Binding-site contacts:
Ligand atom C8 contacts residue ASN201 of chain 3.A at 3.5 Å.
Ligand atom C7 contacts residue HIS208 of chain 3.A at 3.9 Å.
Ligand atom O10 contacts residue FE1 of chain 3.G at 3.7 Å.
Ligand atom C5 contacts residue LEU307 of chain 3.A at 4.5 Å (hydrophobic).
Ligand atom C3 contacts residue VAL209 of chain 3.A at 4.0 Å (hydrophobic).
Ligand atom C2 contacts residue HIS295 of chain 3.A at 3.7 Å.
Ligand atom C6 contacts residue LEU307 of chain 3.A at 4.1 Å (hydrophobic).
Ligand atom C5 contacts residue VAL209 of chain 3.A at 3.9 Å (hydrophobic).
Ligand atom C7 contacts residue ASN201 of chain 3.A at 4.3 Å.
Ligand atom C3 contacts residue HIS295 of chain 3.A at 4.0 Å.
Ligand atom C8 contacts residue PHE202 of chain 3.A at 4.1 Å (hydrophobic).
Ligand atom C8 contacts residue ASP205 of chain 3.A at 3.9 Å.
Ligand atom C6 contacts residue VAL209 of chain 3.A at 4.0 Å (hydrophobic).
Ligand atom C7 contacts residue FE1 of chain 3.G at 4.3 Å.
Ligand atom C2 contacts residue VAL209 of chain 3.A at 4.2 Å (hydrophobic).
Ligand atom C8 contacts residue ASN297 of chain 3.A at 4.4 Å.
Ligand atom C5 contacts residue ASN297 of chain 3.A at 3.9 Å.
Ligand atom C2 contacts residue PHE224 of chain 3.A at 4.4 Å (hydrophobic).
Ligand atom O10 contacts residue LEU307 of chain 3.A at 4.2 Å.
Ligand atom C8 contacts residue LEU307 of chain 3.A at 4.5 Å (hydrophobic).
Ligand atom O10 contacts residue ASN201 of chain 3.A at 4.2 Å.
Ligand atom C1 contacts residue LEU307 of chain 3.A at 4.3 Å (hydrophobic).
Ligand atom C4 contacts residue ASP205 of chain 3.A at 4.5 Å.
Ligand atom C9 contacts residue ASN297 of chain 3.A at 3.5 Å.
Ligand atom C9 contacts residue HIS208 of chain 3.A at 4.0 Å.
Ligand atom C4 contacts residue ASN297 of chain 3.A at 3.7 Å.
Ligand atom O10 contacts residue HIS208 of chain 3.A at 4.3 Å.
Ligand atom C1 contacts residue HIS295 of chain 3.A at 4.2 Å.
Ligand atom C7 contacts residue LEU307 of chain 3.A at 4.1 Å (hydrophobic).
Ligand atom C9 contacts residue ASP205 of chain 3.A at 3.2 Å.
Ligand atom C5 contacts residue ASP205 of chain 3.A at 4.0 Å.
Ligand atom C8 contacts residue HIS208 of chain 3.A at 3.6 Å.
Ligand atom C1 contacts residue VAL209 of chain 3.A at 4.2 Å (hydrophobic).
Ligand atom C9 contacts residue ASN201 of chain 3.A at 3.8 Å.
Ligand atom C4 contacts residue VAL209 of chain 3.A at 3.9 Å (hydrophobic).
Ligand atom O10 contacts residue HIS213 of chain 3.A at 4.5 Å.
Ligand atom O10 contacts residue PHE202 of chain 3.A at 4.3 Å.
Ligand atom O10 contacts residue PHE352 of chain 3.A at 3.8 Å.

This protein binds this small molecule.
Small molecule (SMILES): O=C1CCc2ccccc21

Sequence of chain 3.A:
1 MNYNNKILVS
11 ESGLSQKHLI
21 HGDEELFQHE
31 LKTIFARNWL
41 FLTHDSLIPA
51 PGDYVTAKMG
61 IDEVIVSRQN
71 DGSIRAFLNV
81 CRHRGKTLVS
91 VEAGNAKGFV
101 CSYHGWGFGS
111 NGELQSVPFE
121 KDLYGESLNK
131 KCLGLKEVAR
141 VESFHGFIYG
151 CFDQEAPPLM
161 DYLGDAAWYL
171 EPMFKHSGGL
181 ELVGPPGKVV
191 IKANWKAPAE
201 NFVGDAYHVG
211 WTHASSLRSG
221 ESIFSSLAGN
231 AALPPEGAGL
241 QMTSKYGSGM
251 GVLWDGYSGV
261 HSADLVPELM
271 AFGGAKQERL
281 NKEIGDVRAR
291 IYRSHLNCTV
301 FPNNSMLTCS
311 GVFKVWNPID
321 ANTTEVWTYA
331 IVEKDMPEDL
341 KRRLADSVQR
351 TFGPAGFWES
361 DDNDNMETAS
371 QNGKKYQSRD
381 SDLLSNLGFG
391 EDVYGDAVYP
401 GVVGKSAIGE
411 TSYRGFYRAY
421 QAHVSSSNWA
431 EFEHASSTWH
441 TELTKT